The protein below binds the small molecule below.
Small molecule (SMILES): Cc1c(Nc2ncc(Cl)c(-c3cnc4ccccn34)n2)cnn1C1CCNCC1

Sequence of chain 1.A:
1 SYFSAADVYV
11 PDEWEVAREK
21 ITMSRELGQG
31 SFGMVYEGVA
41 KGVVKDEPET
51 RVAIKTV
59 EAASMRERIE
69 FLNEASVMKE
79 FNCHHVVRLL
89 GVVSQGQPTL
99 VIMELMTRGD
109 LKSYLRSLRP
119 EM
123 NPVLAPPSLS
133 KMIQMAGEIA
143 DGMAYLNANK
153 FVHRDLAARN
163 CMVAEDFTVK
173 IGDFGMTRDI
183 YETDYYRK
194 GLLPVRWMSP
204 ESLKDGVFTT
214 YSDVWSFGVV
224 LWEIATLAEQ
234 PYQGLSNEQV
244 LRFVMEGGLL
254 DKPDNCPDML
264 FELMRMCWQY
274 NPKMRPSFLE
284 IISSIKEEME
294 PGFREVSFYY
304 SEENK

Binding-site contacts:
Ligand atom C1 contacts residue THR105 of chain 1.A at 3.4 Å.
Ligand atom C12 contacts residue ALA53 of chain 1.A at 3.7 Å (hydrophobic).
Ligand atom N5 contacts residue GLU102 of chain 1.A at 3.8 Å.
Ligand atom CL contacts residue MET101 of chain 1.A at 3.5 Å.
Ligand atom N4 contacts residue MET104 of chain 1.A at 2.8 Å (h-bond).
Ligand atom C1 contacts residue LEU27 of chain 1.A at 3.9 Å (hydrophobic).
Ligand atom C13 contacts residue MET164 of chain 1.A at 4.0 Å (hydrophobic).
Ligand atom C11 contacts residue GLU102 of chain 1.A at 3.3 Å.
Ligand atom C17 contacts residue LEU27 of chain 1.A at 4.0 Å (hydrophobic).
Ligand atom C3 contacts residue GLY107 of chain 1.A at 3.7 Å.
Ligand atom C2 contacts residue GLY107 of chain 1.A at 3.9 Å.
Ligand atom C10 contacts residue MET104 of chain 1.A at 3.8 Å (hydrophobic).
Ligand atom N8 contacts residue VAL35 of chain 1.A at 3.9 Å.
Ligand atom C2 contacts residue MET104 of chain 1.A at 3.6 Å (hydrophobic).
Ligand atom C8 contacts residue LEU27 of chain 1.A at 3.8 Å (hydrophobic).
Ligand atom C12 contacts residue MET164 of chain 1.A at 3.4 Å (hydrophobic).
Ligand atom C4 contacts residue GLY107 of chain 1.A at 3.5 Å.
Ligand atom C11 contacts residue MET164 of chain 1.A at 3.1 Å (hydrophobic).
Ligand atom C11 contacts residue MET104 of chain 1.A at 3.9 Å (hydrophobic).
Ligand atom C1 contacts residue MET104 of chain 1.A at 3.6 Å (hydrophobic).
Ligand atom N5 contacts residue MET104 of chain 1.A at 3.1 Å (h-bond).
Ligand atom N1 contacts residue GLY107 of chain 1.A at 3.6 Å.
Ligand atom C15 contacts residue ASP175 of chain 1.A at 3.7 Å.
Ligand atom N5 contacts residue MET164 of chain 1.A at 3.4 Å.
Ligand atom C10 contacts residue MET164 of chain 1.A at 3.9 Å (hydrophobic).
Ligand atom C11 contacts residue ALA53 of chain 1.A at 3.4 Å (hydrophobic).
Ligand atom C15 contacts residue MET178 of chain 1.A at 4.0 Å (hydrophobic).
Ligand atom N7 contacts residue LYS55 of chain 1.A at 4.0 Å.
Ligand atom C9 contacts residue LEU27 of chain 1.A at 3.3 Å (hydrophobic).
Ligand atom C16 contacts residue VAL35 of chain 1.A at 3.9 Å (hydrophobic).
Ligand atom N5 contacts residue ALA53 of chain 1.A at 3.9 Å.
Ligand atom CL contacts residue ASP175 of chain 1.A at 3.7 Å.
Ligand atom C18 contacts residue LEU27 of chain 1.A at 3.9 Å (hydrophobic).
Ligand atom C20 contacts residue VAL35 of chain 1.A at 3.9 Å (hydrophobic).
Ligand atom N4 contacts residue LEU27 of chain 1.A at 4.0 Å.
Ligand atom C15 contacts residue LYS55 of chain 1.A at 3.9 Å.
Ligand atom N7 contacts residue MET178 of chain 1.A at 3.8 Å.
Ligand atom C19 contacts residue GLN29 of chain 1.A at 3.8 Å.
Ligand atom C3 contacts residue MET104 of chain 1.A at 3.3 Å (hydrophobic).
Ligand atom N2 contacts residue GLY107 of chain 1.A at 3.8 Å.